Sequence of chain 1.B:
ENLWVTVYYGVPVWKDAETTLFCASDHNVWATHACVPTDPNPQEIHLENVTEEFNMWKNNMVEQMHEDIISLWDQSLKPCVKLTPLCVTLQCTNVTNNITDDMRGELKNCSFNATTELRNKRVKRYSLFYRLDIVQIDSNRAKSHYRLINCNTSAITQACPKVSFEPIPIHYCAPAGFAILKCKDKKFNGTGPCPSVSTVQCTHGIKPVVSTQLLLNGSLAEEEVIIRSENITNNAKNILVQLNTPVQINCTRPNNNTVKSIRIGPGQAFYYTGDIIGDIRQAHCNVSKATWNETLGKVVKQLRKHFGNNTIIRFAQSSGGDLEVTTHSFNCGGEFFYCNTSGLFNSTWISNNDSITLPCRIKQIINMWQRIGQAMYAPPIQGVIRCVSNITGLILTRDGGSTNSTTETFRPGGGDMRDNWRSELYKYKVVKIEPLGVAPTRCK

Binding-site contacts:
Ligand atom O5 contacts residue ASN153 of chain 1.B at 2.4 Å (h-bond).
Ligand atom O4 contacts residue ARG118 of chain 1.H at 4.2 Å.
Ligand atom C4 contacts residue ASN153 of chain 1.B at 4.2 Å.
Ligand atom O2 contacts residue ASN103 of chain 1.G at 3.6 Å (h-bond).
Ligand atom C3 contacts residue ASN153 of chain 1.B at 3.7 Å.
Ligand atom O4 contacts residue ASP124 of chain 1.H at 3.5 Å (salt-bridge).
Ligand atom C4 contacts residue SER106 of chain 1.G at 3.8 Å.
Ligand atom O3 contacts residue GLN131 of chain 1.B at 3.9 Å.
Ligand atom C8 contacts residue ASN153 of chain 1.B at 3.8 Å.
Ligand atom C3 contacts residue SER106 of chain 1.G at 4.0 Å.
Ligand atom O6 contacts residue TYR141 of chain 1.H at 3.6 Å.
Ligand atom O5 contacts residue TYR99 of chain 1.G at 4.1 Å.
Ligand atom C5 contacts residue SER106 of chain 1.G at 4.3 Å.
Ligand atom C6 contacts residue ASP124 of chain 1.H at 3.4 Å.
Ligand atom O6 contacts residue TYR125 of chain 1.H at 3.9 Å.
Ligand atom C5 contacts residue ASP124 of chain 1.H at 4.0 Å.
Ligand atom C6 contacts residue TYR99 of chain 1.G at 4.0 Å (hydrophobic).
Ligand atom C6 contacts residue ARG181 of chain 1.B at 3.4 Å.
Ligand atom O5 contacts residue TYR141 of chain 1.H at 3.2 Å.
Ligand atom O4 contacts residue SER106 of chain 1.G at 2.7 Å (h-bond).
Ligand atom C5 contacts residue TYR141 of chain 1.H at 4.0 Å (hydrophobic).
Ligand atom O7 contacts residue GLN131 of chain 1.B at 3.5 Å (h-bond).
Ligand atom C5 contacts residue ASN153 of chain 1.B at 3.5 Å.
Ligand atom C4 contacts residue ARG181 of chain 1.B at 4.3 Å.
Ligand atom O2 contacts residue GLU100 of chain 1.G at 2.9 Å (salt-bridge).
Ligand atom C1 contacts residue TYR99 of chain 1.G at 3.8 Å (hydrophobic).
Ligand atom C1 contacts residue ASN153 of chain 1.B at 1.4 Å.
Ligand atom N2 contacts residue GLN131 of chain 1.B at 3.9 Å.
Ligand atom C6 contacts residue TYR141 of chain 1.H at 3.3 Å (hydrophobic).
Ligand atom C8 contacts residue TYR125 of chain 1.H at 3.6 Å (hydrophobic).
Ligand atom C1 contacts residue TYR141 of chain 1.H at 3.8 Å (hydrophobic).
Ligand atom N2 contacts residue ASN153 of chain 1.B at 2.9 Å (h-bond).
Ligand atom O4 contacts residue ARG181 of chain 1.B at 4.3 Å.
Ligand atom C2 contacts residue ASN153 of chain 1.B at 2.5 Å.
Ligand atom C7 contacts residue GLN131 of chain 1.B at 4.1 Å.
Ligand atom C7 contacts residue ASN153 of chain 1.B at 3.8 Å.
Ligand atom C2 contacts residue GLU100 of chain 1.G at 4.2 Å.
Ligand atom O5 contacts residue ARG162 of chain 1.B at 3.7 Å.
Ligand atom O3 contacts residue SER106 of chain 1.G at 4.3 Å.
Ligand atom O6 contacts residue ARG162 of chain 1.B at 4.2 Å.

Sequence of chain 1.H:
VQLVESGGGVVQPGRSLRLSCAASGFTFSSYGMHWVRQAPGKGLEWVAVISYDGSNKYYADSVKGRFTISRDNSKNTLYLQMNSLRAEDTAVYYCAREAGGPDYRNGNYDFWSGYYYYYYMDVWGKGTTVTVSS

This protein binds this small molecule.
Small molecule (SMILES): CC(=O)N[C@H]1[C@H](O[C@H]2[C@H](O)[C@@H](NC(C)=O)CO[C@@H]2CO)O[C@H](CO)[C@@H](O[C@@H]2O[C@H](CO[C@H]3O[C@H](CO[C@H]4O[C@H](CO)[C@@H](O)[C@H](O)[C@@H]4O)[C@@H](O)[C@H](O)[C@@H]3O)[C@@H](O)[C@H](O[C@H]3O[C@H](CO)[C@@H](O)[C@H](O)[C@@H]3O)[C@@H]2O)[C@@H]1O

Sequence of chain 1.G:
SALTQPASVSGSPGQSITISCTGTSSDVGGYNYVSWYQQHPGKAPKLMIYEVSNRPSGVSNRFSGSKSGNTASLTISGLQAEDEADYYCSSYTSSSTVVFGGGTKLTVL